Binding-site contacts:
Ligand atom P contacts residue MET85 of chain 1.A at 3.8 Å.
Ligand atom C6 contacts residue ARG115 of chain 1.A at 4.2 Å.
Ligand atom OP2 contacts residue ARG115 of chain 1.A at 3.3 Å.
Ligand atom C4 contacts residue LYS213 of chain 1.A at 3.7 Å.
Ligand atom P contacts residue THR113 of chain 1.A at 4.2 Å.
Ligand atom O2' contacts residue LYS204 of chain 1.A at 3.3 Å.
Ligand atom C2 contacts residue TYR205 of chain 1.A at 3.7 Å (hydrophobic).
Ligand atom O2 contacts residue ILE200 of chain 1.A at 3.9 Å.
Ligand atom C5' contacts residue SER104 of chain 1.A at 3.6 Å.
Ligand atom C5 contacts residue TYR205 of chain 1.A at 3.5 Å (hydrophobic).
Ligand atom O2 contacts residue LYS204 of chain 1.A at 2.6 Å (salt-bridge).
Ligand atom C5 contacts residue ARG115 of chain 1.A at 3.6 Å.
Ligand atom P contacts residue ARG115 of chain 1.A at 3.7 Å.
Ligand atom O4 contacts residue GLY168 of chain 1.A at 4.1 Å.
Ligand atom C2 contacts residue LYS204 of chain 1.A at 3.5 Å.
Ligand atom OP2 contacts residue MET85 of chain 1.A at 3.7 Å.
Ligand atom OP1 contacts residue LYS89 of chain 1.A at 2.6 Å (salt-bridge).
Ligand atom C1' contacts residue LYS204 of chain 1.A at 3.6 Å.
Ligand atom N1 contacts residue LYS204 of chain 1.A at 4.0 Å.
Ligand atom OP1 contacts residue ARG115 of chain 1.A at 3.8 Å.
Ligand atom C4' contacts residue LYS204 of chain 1.A at 4.1 Å.
Ligand atom C4 contacts residue ARG115 of chain 1.A at 3.5 Å.
Ligand atom C2' contacts residue LYS204 of chain 1.A at 3.7 Å.
Ligand atom C4' contacts residue SER104 of chain 1.A at 3.8 Å.
Ligand atom OP1 contacts residue MET85 of chain 1.A at 3.2 Å.
Ligand atom O4 contacts residue TYR205 of chain 1.A at 3.5 Å.
Ligand atom O4 contacts residue GLY169 of chain 1.A at 4.0 Å.
Ligand atom O2' contacts residue GLY199 of chain 1.A at 4.1 Å.
Ligand atom O4' contacts residue LYS204 of chain 1.A at 4.3 Å.
Ligand atom P contacts residue LYS89 of chain 1.A at 3.9 Å.
Ligand atom O2 contacts residue TYR205 of chain 1.A at 3.0 Å.
Ligand atom OP1 contacts residue THR113 of chain 1.A at 3.2 Å (h-bond).
Ligand atom O4 contacts residue ARG115 of chain 1.A at 2.9 Å (salt-bridge).
Ligand atom O4' contacts residue TYR205 of chain 1.A at 4.2 Å.
Ligand atom C4 contacts residue TYR205 of chain 1.A at 3.5 Å (hydrophobic).
Ligand atom O5' contacts residue ARG115 of chain 1.A at 3.7 Å.
Ligand atom N3 contacts residue TYR205 of chain 1.A at 3.5 Å.
Ligand atom O4 contacts residue LYS213 of chain 1.A at 2.6 Å (salt-bridge).
Ligand atom C5' contacts residue LYS204 of chain 1.A at 3.7 Å.
Ligand atom C6 contacts residue TYR205 of chain 1.A at 3.8 Å (hydrophobic).

Sequence of chain 1.A:
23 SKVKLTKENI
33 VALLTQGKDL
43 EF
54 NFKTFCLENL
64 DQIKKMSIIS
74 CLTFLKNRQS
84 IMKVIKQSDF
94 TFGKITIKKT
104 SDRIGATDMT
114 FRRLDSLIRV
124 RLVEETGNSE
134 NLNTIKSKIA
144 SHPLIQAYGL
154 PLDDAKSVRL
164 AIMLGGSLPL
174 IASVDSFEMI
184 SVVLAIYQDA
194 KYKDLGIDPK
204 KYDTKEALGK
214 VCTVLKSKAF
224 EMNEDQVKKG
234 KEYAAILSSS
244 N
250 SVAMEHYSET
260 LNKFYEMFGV

A small-molecule ligand and the protein it binds are described below.
Small molecule (SMILES): O=c1ccn([C@@H]2O[C@H](CO[P](=O)(O)O[C@H]3[C@@H](O)[C@H](n4ccc(=O)[nH]c4=O)O[C@@H]3CO[P](=O)(O)O[C@H]3[C@@H](O)[C@H](n4ccc(=O)[nH]c4=O)O[C@@H]3COP(=O)=O)[C@@H](O)[C@H]2O)c(=O)[nH]1